Sequence of chain 2.A:
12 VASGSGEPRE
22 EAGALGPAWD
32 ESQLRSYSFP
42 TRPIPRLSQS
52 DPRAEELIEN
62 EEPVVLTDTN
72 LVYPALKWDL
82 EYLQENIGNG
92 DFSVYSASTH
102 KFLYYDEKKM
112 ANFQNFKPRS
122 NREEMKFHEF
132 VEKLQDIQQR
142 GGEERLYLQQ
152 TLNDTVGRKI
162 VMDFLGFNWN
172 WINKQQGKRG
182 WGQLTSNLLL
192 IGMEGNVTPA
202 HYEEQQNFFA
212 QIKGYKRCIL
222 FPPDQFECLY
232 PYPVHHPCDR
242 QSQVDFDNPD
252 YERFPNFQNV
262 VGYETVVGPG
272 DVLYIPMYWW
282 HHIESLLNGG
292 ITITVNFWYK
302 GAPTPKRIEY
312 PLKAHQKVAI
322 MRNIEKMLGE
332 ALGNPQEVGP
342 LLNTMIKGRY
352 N

A small-molecule ligand and the protein it binds are described below.
Small molecule (SMILES): O=C(O)CCC(=O)C(=O)O

Binding-site contacts:
Ligand atom C2 contacts residue ILE284 of chain 2.A at 4.0 Å (hydrophobic).
Ligand atom O1 contacts residue ASN297 of chain 2.A at 2.9 Å (h-bond).
Ligand atom O1 contacts residue ASN208 of chain 2.A at 3.0 Å (h-bond).
Ligand atom C5 contacts residue THR199 of chain 2.A at 3.3 Å.
Ligand atom O4 contacts residue TYR148 of chain 2.A at 2.8 Å (h-bond).
Ligand atom O5 contacts residue PEG1 of chain 2.C at 3.9 Å.
Ligand atom O5 contacts residue ZN1 of chain 2.D at 2.0 Å.
Ligand atom O3 contacts residue LEU191 of chain 2.A at 3.7 Å.
Ligand atom O2 contacts residue ASN208 of chain 2.A at 3.3 Å (h-bond).
Ligand atom O5 contacts residue HIS202 of chain 2.A at 3.0 Å (h-bond).
Ligand atom O2 contacts residue GLU204 of chain 2.A at 2.6 Å (salt-bridge).
Ligand atom C2 contacts residue ZN1 of chain 2.D at 2.6 Å.
Ligand atom O3 contacts residue PHE210 of chain 2.A at 3.5 Å.
Ligand atom C5 contacts residue TYR148 of chain 2.A at 3.3 Å (hydrophobic).
Ligand atom C1 contacts residue ASN297 of chain 2.A at 3.7 Å.
Ligand atom C2 contacts residue HIS282 of chain 2.A at 3.9 Å.
Ligand atom C1 contacts residue TRP299 of chain 2.A at 3.9 Å (hydrophobic).
Ligand atom O4 contacts residue THR199 of chain 2.A at 2.4 Å (h-bond).
Ligand atom C4 contacts residue THR199 of chain 2.A at 3.6 Å.
Ligand atom C1 contacts residue GLU204 of chain 2.A at 3.8 Å.
Ligand atom O2 contacts residue ZN1 of chain 2.D at 1.9 Å.
Ligand atom C4 contacts residue PEG1 of chain 2.C at 4.0 Å.
Ligand atom O3 contacts residue ILE284 of chain 2.A at 3.5 Å.
Ligand atom C5 contacts residue ILE284 of chain 2.A at 3.6 Å (hydrophobic).
Ligand atom O3 contacts residue LYS217 of chain 2.A at 2.7 Å (salt-bridge).
Ligand atom O4 contacts residue ILE284 of chain 2.A at 3.5 Å.
Ligand atom C4 contacts residue LEU191 of chain 2.A at 3.6 Å (hydrophobic).
Ligand atom O1 contacts residue ZN1 of chain 2.D at 3.8 Å.
Ligand atom O2 contacts residue TRP299 of chain 2.A at 3.3 Å.
Ligand atom O5 contacts residue HIS282 of chain 2.A at 3.5 Å (h-bond).
Ligand atom C3 contacts residue ILE284 of chain 2.A at 3.5 Å (hydrophobic).
Ligand atom C1 contacts residue HIS282 of chain 2.A at 3.9 Å.
Ligand atom O2 contacts residue HIS282 of chain 2.A at 3.2 Å (h-bond).
Ligand atom C5 contacts residue LEU191 of chain 2.A at 3.7 Å (hydrophobic).
Ligand atom C5 contacts residue LYS217 of chain 2.A at 3.8 Å.
Ligand atom C1 contacts residue ASN208 of chain 2.A at 3.5 Å.
Ligand atom C3 contacts residue PHE210 of chain 2.A at 3.4 Å (hydrophobic).
Ligand atom O3 contacts residue TYR148 of chain 2.A at 3.3 Å (h-bond).
Ligand atom O1 contacts residue PHE210 of chain 2.A at 3.6 Å.
Ligand atom C1 contacts residue ZN1 of chain 2.D at 2.6 Å.